Sequence of chain 1.E:
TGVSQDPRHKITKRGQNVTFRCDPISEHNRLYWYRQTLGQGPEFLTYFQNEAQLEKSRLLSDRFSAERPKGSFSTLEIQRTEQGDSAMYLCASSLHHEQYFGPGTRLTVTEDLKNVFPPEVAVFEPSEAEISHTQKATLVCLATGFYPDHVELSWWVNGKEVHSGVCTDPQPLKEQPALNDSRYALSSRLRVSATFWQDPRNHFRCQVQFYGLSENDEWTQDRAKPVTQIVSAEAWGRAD

Sequence of chain 1.D:
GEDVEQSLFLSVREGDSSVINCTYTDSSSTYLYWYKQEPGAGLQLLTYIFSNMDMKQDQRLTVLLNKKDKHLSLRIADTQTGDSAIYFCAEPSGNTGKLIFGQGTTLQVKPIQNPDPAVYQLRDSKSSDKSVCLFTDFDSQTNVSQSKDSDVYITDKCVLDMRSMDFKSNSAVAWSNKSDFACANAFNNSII

This protein binds this small molecule.
Small molecule (SMILES): CSCC[C@H](NC(=O)[C@H](CC1=c2ccccc2=NC1)NC(=O)[C@@H](N)CC(C)C)C(=O)N[C@@H](CCCN=C(N)N)C(=O)N[C@@H](CC(C)C)C(=O)N[C@@H](CC(C)C)C(=O)N1CCC[C@H]1C(=O)N[C@@H](CC(C)C)C(=O)N[C@@H](CC(C)C)C(=O)O

Sequence of chain 1.A:
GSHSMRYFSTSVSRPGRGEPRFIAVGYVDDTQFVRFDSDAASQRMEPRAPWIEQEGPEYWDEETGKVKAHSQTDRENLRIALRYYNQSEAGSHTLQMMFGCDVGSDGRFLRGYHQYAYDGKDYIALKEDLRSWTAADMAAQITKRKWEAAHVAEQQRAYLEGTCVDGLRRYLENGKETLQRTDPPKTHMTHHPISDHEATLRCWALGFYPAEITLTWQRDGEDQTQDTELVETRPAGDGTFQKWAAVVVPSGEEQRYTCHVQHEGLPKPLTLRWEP

Binding-site contacts:
Ligand atom NH1 contacts residue SER93 of chain 1.D at 3.4 Å.
Ligand atom NH1 contacts residue PRO92 of chain 1.D at 2.9 Å (h-bond).
Ligand atom O contacts residue ARG30 of chain 1.E at 2.6 Å (salt-bridge).
Ligand atom NH2 contacts residue SER29 of chain 1.D at 2.8 Å (h-bond).
Ligand atom CA contacts residue ASN77 of chain 1.A at 3.3 Å.
Ligand atom O contacts residue ASN77 of chain 1.A at 3.3 Å (h-bond).
Ligand atom CD2 contacts residue GLU63 of chain 1.A at 3.3 Å.
Ligand atom N contacts residue GLU63 of chain 1.A at 2.8 Å (salt-bridge).
Ligand atom O contacts residue TYR159 of chain 1.A at 2.5 Å (h-bond).
Ligand atom OXT contacts residue TYR84 of chain 1.A at 3.2 Å (h-bond).
Ligand atom CD1 contacts residue ASN29 of chain 1.E at 3.1 Å.
Ligand atom NH1 contacts residue GLY94 of chain 1.D at 3.0 Å (h-bond).
Ligand atom C contacts residue SO41 of chain 1.K at 3.1 Å.
Ligand atom O contacts residue THR143 of chain 1.A at 2.5 Å (h-bond).
Ligand atom N contacts residue EDO1 of chain 1.J at 3.1 Å (h-bond).
Ligand atom N contacts residue TYR7 of chain 1.A at 2.7 Å (h-bond).
Ligand atom NH2 contacts residue ASP26 of chain 1.D at 3.4 Å (salt-bridge).
Ligand atom CA contacts residue EDO1 of chain 1.J at 3.4 Å.
Ligand atom O contacts residue TYR84 of chain 1.A at 2.5 Å (h-bond).
Ligand atom C contacts residue TYR84 of chain 1.A at 3.2 Å (hydrophobic).
Ligand atom CG contacts residue TYR116 of chain 1.A at 3.4 Å (hydrophobic).
Ligand atom CE contacts residue HIS114 of chain 1.A at 3.3 Å.
Ligand atom OXT contacts residue LYS146 of chain 1.A at 3.0 Å (salt-bridge).
Ligand atom O contacts residue LYS66 of chain 1.A at 3.4 Å.
Ligand atom NE1 contacts residue HIS70 of chain 1.A at 3.0 Å (h-bond).
Ligand atom O contacts residue LYS66 of chain 1.A at 3.1 Å (salt-bridge).
Ligand atom CB contacts residue SO41 of chain 1.K at 3.3 Å.
Ligand atom CB contacts residue GLU63 of chain 1.A at 3.3 Å.
Ligand atom CZ contacts residue GLY94 of chain 1.D at 3.3 Å.
Ligand atom N contacts residue SO41 of chain 1.K at 2.6 Å (h-bond).
Ligand atom O contacts residue ASN95 of chain 1.D at 3.0 Å (h-bond).
Ligand atom CA contacts residue SO41 of chain 1.K at 3.0 Å.
Ligand atom CZ3 contacts residue TYR7 of chain 1.A at 3.2 Å (hydrophobic).
Ligand atom N contacts residue SO41 of chain 1.K at 2.4 Å (h-bond).
Ligand atom O contacts residue EDO1 of chain 1.J at 3.1 Å.
Ligand atom N contacts residue ASN77 of chain 1.A at 2.9 Å (h-bond).
Ligand atom O contacts residue TRP147 of chain 1.A at 2.6 Å (h-bond).
Ligand atom NE contacts residue GLY94 of chain 1.D at 2.8 Å (h-bond).
Ligand atom N contacts residue TYR171 of chain 1.A at 2.8 Å (h-bond).
Ligand atom SD contacts residue GLN156 of chain 1.A at 3.1 Å (h-bond).